The protein below binds the small molecule below.
Small molecule (SMILES): CC(C)C[C@H](NC(=O)[C@H](CCCN=C(N)N)NC(=O)[C@H](CCCN=C(N)N)NC(=O)[C@@H](NC(=O)[C@H](CS)NC(=O)[C@H](Cc1ccccc1)NC(=O)[C@H](CC(=O)O)NC(=O)[C@H](Cc1ccccc1)NC(=O)[C@H](CCC(N)=O)NC(=O)[C@@H](N)CO)[C@@H](C)O)C(=O)N[C@@H](CCC(N)=O)C(=O)N[C@H](C=O)CO

Binding-site contacts:
Ligand atom CD contacts residue ASP85 of chain 1.A at 3.5 Å.
Ligand atom NH1 contacts residue ILE93 of chain 1.B at 3.5 Å.
Ligand atom CB contacts residue ASN41 of chain 1.A at 3.6 Å.
Ligand atom CZ contacts residue LYS103 of chain 1.A at 3.4 Å.
Ligand atom C contacts residue ASP85 of chain 1.A at 3.6 Å.
Ligand atom CB contacts residue PRO41 of chain 1.B at 3.6 Å (hydrophobic).
Ligand atom NE contacts residue ASP85 of chain 1.A at 2.9 Å (salt-bridge).
Ligand atom CE2 contacts residue PRO41 of chain 1.B at 3.4 Å (hydrophobic).
Ligand atom CZ contacts residue THR91 of chain 1.B at 3.5 Å.
Ligand atom CZ contacts residue GLN39 of chain 1.B at 3.6 Å.
Ligand atom OG contacts residue ARG142 of chain 1.A at 3.5 Å (salt-bridge).
Ligand atom CZ contacts residue PRO41 of chain 1.B at 3.5 Å (hydrophobic).
Ligand atom N contacts residue LYS23 of chain 1.C at 3.6 Å.
Ligand atom NH2 contacts residue ALA84 of chain 1.A at 3.1 Å.
Ligand atom CB contacts residue ASP85 of chain 1.A at 3.5 Å.
Ligand atom SG contacts residue CYS175 of chain 1.B at 2.1 Å (h-bond).
Ligand atom CA contacts residue ASP85 of chain 1.A at 3.5 Å.
Ligand atom OG contacts residue GLU105 of chain 1.A at 3.1 Å (salt-bridge).
Ligand atom NH1 contacts residue GLU83 of chain 1.A at 2.4 Å (salt-bridge).
Ligand atom NH2 contacts residue LYS103 of chain 1.A at 3.0 Å (salt-bridge).
Ligand atom CG contacts residue ASN41 of chain 1.A at 3.5 Å.
Ligand atom CA contacts residue CYS175 of chain 1.B at 3.5 Å (hydrophobic).
Ligand atom NH1 contacts residue THR40 of chain 1.A at 3.1 Å (h-bond).
Ligand atom CG contacts residue TYR87 of chain 1.A at 3.4 Å (hydrophobic).
Ligand atom O contacts residue PRO174 of chain 1.B at 3.6 Å.
Ligand atom NH2 contacts residue GLU83 of chain 1.A at 3.1 Å (salt-bridge).
Ligand atom N contacts residue ASP85 of chain 1.A at 2.8 Å (salt-bridge).
Ligand atom CD2 contacts residue TYR87 of chain 1.A at 3.2 Å (hydrophobic).
Ligand atom O contacts residue PRO41 of chain 1.B at 3.2 Å.
Ligand atom CB contacts residue ILE9 of chain 1.A at 3.5 Å (hydrophobic).
Ligand atom NE contacts residue ILE93 of chain 1.B at 3.5 Å.
Ligand atom CZ contacts residue ILE93 of chain 1.B at 3.6 Å (hydrophobic).
Ligand atom CZ contacts residue GLU83 of chain 1.A at 3.1 Å.
Ligand atom NH2 contacts residue ASP85 of chain 1.A at 3.2 Å (salt-bridge).
Ligand atom CB contacts residue CYS175 of chain 1.B at 3.1 Å (hydrophobic).
Ligand atom CD1 contacts residue GLN39 of chain 1.B at 3.4 Å.
Ligand atom OG contacts residue LYS103 of chain 1.A at 3.4 Å.
Ligand atom CG contacts residue ASP85 of chain 1.A at 3.4 Å.
Ligand atom CD contacts residue ILE93 of chain 1.B at 3.5 Å (hydrophobic).
Ligand atom CE1 contacts residue GLN39 of chain 1.B at 3.4 Å.

Sequence of chain 1.A:
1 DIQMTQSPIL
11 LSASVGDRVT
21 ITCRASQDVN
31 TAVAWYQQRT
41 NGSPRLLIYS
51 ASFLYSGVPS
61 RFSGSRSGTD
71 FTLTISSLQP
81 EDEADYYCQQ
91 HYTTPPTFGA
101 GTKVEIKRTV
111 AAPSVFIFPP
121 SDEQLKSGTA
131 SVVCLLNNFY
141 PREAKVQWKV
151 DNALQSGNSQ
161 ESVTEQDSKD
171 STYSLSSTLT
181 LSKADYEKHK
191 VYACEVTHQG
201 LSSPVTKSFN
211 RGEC

Sequence of chain 1.B:
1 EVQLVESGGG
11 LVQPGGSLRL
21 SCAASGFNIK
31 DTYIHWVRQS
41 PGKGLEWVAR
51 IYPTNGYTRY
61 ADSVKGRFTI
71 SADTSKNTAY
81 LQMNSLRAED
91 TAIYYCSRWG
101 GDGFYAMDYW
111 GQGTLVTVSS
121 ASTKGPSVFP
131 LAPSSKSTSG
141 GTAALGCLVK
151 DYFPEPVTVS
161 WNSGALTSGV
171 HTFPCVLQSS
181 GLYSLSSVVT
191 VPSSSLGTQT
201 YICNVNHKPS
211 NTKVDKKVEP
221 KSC

Sequence of chain 1.C:
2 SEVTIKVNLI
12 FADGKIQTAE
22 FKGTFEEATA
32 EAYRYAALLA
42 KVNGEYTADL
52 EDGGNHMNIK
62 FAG